This small molecule binds to this protein.
Small molecule (SMILES): Nc1ncnc2c1ncn2[C@@H]1O[C@H](COP(=O)(O)OP(=O)(O)OP(O)(O)=S)[C@@H](O)[C@H]1O

Binding-site contacts:
Ligand atom O3B contacts residue ARG534 of chain 1.B at 3.0 Å (salt-bridge).
Ligand atom O2B contacts residue LYS333 of chain 1.B at 3.5 Å (salt-bridge).
Ligand atom C2 contacts residue LEU291 of chain 1.B at 3.3 Å (hydrophobic).
Ligand atom C2 contacts residue VAL292 of chain 1.B at 3.8 Å (hydrophobic).
Ligand atom N7 contacts residue GLY332 of chain 1.B at 3.3 Å (h-bond).
Ligand atom PA contacts residue THR334 of chain 1.B at 3.8 Å.
Ligand atom O1A contacts residue LYS333 of chain 1.B at 3.8 Å.
Ligand atom S1G contacts residue LYS333 of chain 1.B at 3.0 Å (salt-bridge).
Ligand atom O3A contacts residue THR334 of chain 1.B at 2.4 Å (h-bond).
Ligand atom O3' contacts residue ALA533 of chain 1.B at 2.8 Å (h-bond).
Ligand atom O2A contacts residue GLU335 of chain 1.B at 3.2 Å.
Ligand atom O1A contacts residue VAL331 of chain 1.B at 3.5 Å (h-bond).
Ligand atom O2B contacts residue THR334 of chain 1.B at 2.9 Å (h-bond).
Ligand atom N1 contacts residue VAL292 of chain 1.B at 3.5 Å.
Ligand atom C8 contacts residue GLY330 of chain 1.B at 3.6 Å.
Ligand atom N6 contacts residue PHE293 of chain 1.B at 2.7 Å (h-bond).
Ligand atom O5' contacts residue ARG534 of chain 1.B at 3.2 Å (salt-bridge).
Ligand atom O2' contacts residue VAL493 of chain 1.B at 3.4 Å.
Ligand atom O2' contacts residue ALA533 of chain 1.B at 3.3 Å.
Ligand atom PB contacts residue THR334 of chain 1.B at 2.7 Å.
Ligand atom C3' contacts residue ALA533 of chain 1.B at 3.6 Å (hydrophobic).
Ligand atom N1 contacts residue PHE293 of chain 1.B at 2.8 Å (h-bond).
Ligand atom N6 contacts residue LEU485 of chain 1.B at 3.6 Å.
Ligand atom C2 contacts residue PHE293 of chain 1.B at 3.7 Å (hydrophobic).
Ligand atom S1G contacts residue THR329 of chain 1.B at 3.6 Å.
Ligand atom O3G contacts residue ARG534 of chain 1.B at 3.1 Å (salt-bridge).
Ligand atom O1B contacts residue THR334 of chain 1.B at 2.4 Å (h-bond).
Ligand atom C5' contacts residue ARG534 of chain 1.B at 3.7 Å.
Ligand atom N7 contacts residue GLY330 of chain 1.B at 3.7 Å.
Ligand atom C8 contacts residue GLY332 of chain 1.B at 3.5 Å.
Ligand atom O2' contacts residue PHE497 of chain 1.B at 3.3 Å.
Ligand atom C6 contacts residue PHE293 of chain 1.B at 3.7 Å (hydrophobic).
Ligand atom S1G contacts residue GLY330 of chain 1.B at 3.1 Å (h-bond).
Ligand atom N7 contacts residue VAL331 of chain 1.B at 3.2 Å.
Ligand atom PG contacts residue ARG534 of chain 1.B at 3.8 Å.
Ligand atom O3' contacts residue ARG534 of chain 1.B at 3.5 Å.
Ligand atom O2A contacts residue GLY332 of chain 1.B at 3.7 Å.
Ligand atom O1A contacts residue GLY332 of chain 1.B at 2.7 Å (h-bond).
Ligand atom C2' contacts residue PHE497 of chain 1.B at 3.7 Å (hydrophobic).
Ligand atom C8 contacts residue VAL331 of chain 1.B at 3.8 Å (hydrophobic).

Sequence of chain 1.B:
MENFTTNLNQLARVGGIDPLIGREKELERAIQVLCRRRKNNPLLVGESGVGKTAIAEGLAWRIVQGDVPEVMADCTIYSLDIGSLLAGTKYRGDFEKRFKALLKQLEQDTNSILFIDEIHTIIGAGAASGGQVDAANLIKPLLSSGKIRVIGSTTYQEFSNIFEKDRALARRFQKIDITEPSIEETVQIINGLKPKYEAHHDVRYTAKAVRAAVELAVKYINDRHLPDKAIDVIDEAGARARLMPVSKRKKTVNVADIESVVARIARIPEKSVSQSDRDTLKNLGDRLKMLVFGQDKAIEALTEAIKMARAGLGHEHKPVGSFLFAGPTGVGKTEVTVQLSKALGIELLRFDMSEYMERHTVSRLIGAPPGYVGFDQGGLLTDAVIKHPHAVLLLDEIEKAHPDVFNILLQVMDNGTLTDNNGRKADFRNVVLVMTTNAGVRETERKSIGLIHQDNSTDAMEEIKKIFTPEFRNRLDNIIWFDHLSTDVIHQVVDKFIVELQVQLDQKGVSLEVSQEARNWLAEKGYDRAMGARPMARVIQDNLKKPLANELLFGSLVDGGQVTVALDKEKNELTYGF